Binding-site contacts:
Ligand atom O2 contacts residue ASP294 of chain 1.J at 2.3 Å (salt-bridge).
Ligand atom C1 contacts residue ASP294 of chain 1.J at 3.6 Å.
Ligand atom O3 contacts residue MN1 of chain 1.HB at 2.0 Å.
Ligand atom C6 contacts residue THR403 of chain 1.J at 3.7 Å.
Ligand atom O2 contacts residue GLU373 of chain 1.J at 2.7 Å (salt-bridge).
Ligand atom C2 contacts residue ASP371 of chain 1.J at 3.6 Å.
Ligand atom C3 contacts residue ASP371 of chain 1.J at 3.0 Å.
Ligand atom O3 contacts residue ASP294 of chain 1.J at 3.3 Å (salt-bridge).
Ligand atom O2 contacts residue MN1 of chain 1.HB at 2.0 Å.
Ligand atom C2 contacts residue BCT1 of chain 1.KB at 3.4 Å.
Ligand atom C10 contacts residue MET309 of chain 1.J at 3.7 Å (hydrophobic).
Ligand atom C16 contacts residue ASN369 of chain 1.J at 3.7 Å.
Ligand atom C2 contacts residue LYS289 of chain 1.J at 3.6 Å.
Ligand atom N2 contacts residue ASP312 of chain 1.J at 2.7 Å (salt-bridge).
Ligand atom C6 contacts residue THR401 of chain 1.J at 3.4 Å.
Ligand atom C3 contacts residue MN1 of chain 1.HB at 2.8 Å.
Ligand atom O1 contacts residue ARG467 of chain 1.J at 3.2 Å (salt-bridge).
Ligand atom N2 contacts residue ASP294 of chain 1.J at 3.1 Å (salt-bridge).
Ligand atom N2 contacts residue THR401 of chain 1.J at 3.2 Å (h-bond).
Ligand atom C2 contacts residue LEU402 of chain 1.J at 3.5 Å (hydrophobic).
Ligand atom C3 contacts residue LYS301 of chain 1.J at 3.7 Å.
Ligand atom O2 contacts residue MN1 of chain 1.IB at 1.9 Å.
Ligand atom O2 contacts residue LYS289 of chain 1.J at 3.0 Å (salt-bridge).
Ligand atom O3 contacts residue LYS301 of chain 1.J at 2.8 Å (salt-bridge).
Ligand atom O3 contacts residue ASP371 of chain 1.J at 2.5 Å (salt-bridge).
Ligand atom C16 contacts residue LEU463 of chain 1.J at 3.5 Å (hydrophobic).
Ligand atom C12 contacts residue GLY404 of chain 1.J at 3.6 Å.
Ligand atom C2 contacts residue ASP294 of chain 1.J at 3.4 Å.
Ligand atom O2 contacts residue ASP371 of chain 1.J at 3.0 Å (salt-bridge).
Ligand atom C2 contacts residue MN1 of chain 1.HB at 2.9 Å.
Ligand atom O4 contacts residue GLY404 of chain 1.J at 3.0 Å (h-bond).
Ligand atom O2 contacts residue BCT1 of chain 1.KB at 3.0 Å (h-bond).
Ligand atom N1 contacts residue BCT1 of chain 1.KB at 3.7 Å.
Ligand atom O4 contacts residue THR403 of chain 1.J at 3.5 Å.
Ligand atom C6 contacts residue LEU402 of chain 1.J at 3.3 Å (hydrophobic).
Ligand atom N2 contacts residue MN1 of chain 1.IB at 2.0 Å.
Ligand atom C1 contacts residue LYS289 of chain 1.J at 3.7 Å.
Ligand atom C1 contacts residue MN1 of chain 1.IB at 3.0 Å.
Ligand atom N2 contacts residue LYS289 of chain 1.J at 2.8 Å (salt-bridge).
Ligand atom C2 contacts residue MN1 of chain 1.IB at 2.9 Å.

Sequence of chain 1.J:
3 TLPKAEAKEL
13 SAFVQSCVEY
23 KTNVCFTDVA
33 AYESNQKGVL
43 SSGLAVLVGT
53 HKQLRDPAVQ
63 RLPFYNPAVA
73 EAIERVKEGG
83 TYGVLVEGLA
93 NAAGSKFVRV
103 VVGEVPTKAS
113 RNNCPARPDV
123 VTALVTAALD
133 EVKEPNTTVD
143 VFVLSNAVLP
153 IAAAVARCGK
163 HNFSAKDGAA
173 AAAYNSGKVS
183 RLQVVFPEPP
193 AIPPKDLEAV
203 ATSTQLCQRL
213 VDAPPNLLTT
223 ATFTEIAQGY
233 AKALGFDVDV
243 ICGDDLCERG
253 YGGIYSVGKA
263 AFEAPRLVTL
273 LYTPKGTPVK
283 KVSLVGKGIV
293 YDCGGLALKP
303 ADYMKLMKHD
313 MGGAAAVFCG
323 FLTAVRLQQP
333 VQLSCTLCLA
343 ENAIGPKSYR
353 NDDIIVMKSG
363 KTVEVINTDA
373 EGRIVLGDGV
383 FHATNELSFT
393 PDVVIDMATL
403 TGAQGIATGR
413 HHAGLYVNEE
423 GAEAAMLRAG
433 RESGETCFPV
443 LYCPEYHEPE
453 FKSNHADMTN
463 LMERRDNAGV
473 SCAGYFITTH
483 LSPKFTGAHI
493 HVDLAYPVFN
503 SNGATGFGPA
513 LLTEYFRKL

A small-molecule ligand and the protein it binds are described below.
Small molecule (SMILES): CC(C)C[C@H](NC(=O)[C@@H](O)[C@H](N)Cc1ccccc1)C(=O)O